Binding-site contacts:
Ligand atom C1 contacts residue ASN162 of chain 1.B at 1.4 Å.
Ligand atom O5 contacts residue ASN162 of chain 1.B at 2.4 Å (h-bond).
Ligand atom O7 contacts residue ASN162 of chain 1.B at 3.5 Å (h-bond).
Ligand atom C5 contacts residue ASN162 of chain 1.B at 3.7 Å.
Ligand atom C7 contacts residue ASN162 of chain 1.B at 3.1 Å.
Ligand atom C4 contacts residue ASN162 of chain 1.B at 4.2 Å.
Ligand atom C2 contacts residue ASN162 of chain 1.B at 2.5 Å.
Ligand atom C3 contacts residue ASN162 of chain 1.B at 3.8 Å.
Ligand atom N2 contacts residue ASN162 of chain 1.B at 2.8 Å (h-bond).
Ligand atom C8 contacts residue ASN162 of chain 1.B at 3.8 Å.

Sequence of chain 1.B:
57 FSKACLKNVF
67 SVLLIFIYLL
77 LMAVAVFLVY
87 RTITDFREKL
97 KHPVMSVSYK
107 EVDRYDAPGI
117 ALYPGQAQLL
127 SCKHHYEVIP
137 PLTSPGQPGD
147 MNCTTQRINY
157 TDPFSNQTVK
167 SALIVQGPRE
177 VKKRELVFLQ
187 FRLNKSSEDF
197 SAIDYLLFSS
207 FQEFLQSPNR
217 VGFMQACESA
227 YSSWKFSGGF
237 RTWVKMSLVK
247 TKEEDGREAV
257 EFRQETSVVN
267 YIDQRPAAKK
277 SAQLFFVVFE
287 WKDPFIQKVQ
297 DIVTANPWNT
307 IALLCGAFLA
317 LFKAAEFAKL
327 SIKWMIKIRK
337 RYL

The small molecule below binds the protein below.
Small molecule (SMILES): CC(=O)N[C@@H]1[C@@H](O)[C@H](O)[C@@H](CO)O[C@H]1O